Binding-site contacts:
Ligand atom O11 contacts residue GLU128 of chain 1.E at 2.5 Å (salt-bridge).
Ligand atom O1B contacts residue GLN220 of chain 1.E at 2.5 Å (h-bond).
Ligand atom O11 contacts residue GLY127 of chain 1.E at 3.2 Å.
Ligand atom O1A contacts residue SER130 of chain 1.E at 2.8 Å (h-bond).
Ligand atom C10 contacts residue GLU128 of chain 1.E at 3.7 Å.
Ligand atom O10 contacts residue ARG187 of chain 1.E at 3.5 Å (salt-bridge).
Ligand atom C3 contacts residue GLN220 of chain 1.E at 3.5 Å.
Ligand atom C7 contacts residue GLU184 of chain 1.E at 3.7 Å.
Ligand atom C6 contacts residue GLY219 of chain 1.E at 3.3 Å.
Ligand atom C4 contacts residue GLN220 of chain 1.E at 3.3 Å.
Ligand atom O7 contacts residue GLU184 of chain 1.E at 2.7 Å (salt-bridge).
Ligand atom O8 contacts residue THR129 of chain 1.E at 3.9 Å.
Ligand atom C11 contacts residue GLY127 of chain 1.E at 3.9 Å.
Ligand atom N5 contacts residue GLU128 of chain 1.E at 2.8 Å (salt-bridge).
Ligand atom C1 contacts residue THR129 of chain 1.E at 3.7 Å.
Ligand atom C1 contacts residue GLN220 of chain 1.E at 3.4 Å.
Ligand atom C9 contacts residue GLU184 of chain 1.E at 3.4 Å.
Ligand atom O1A contacts residue THR129 of chain 1.E at 3.7 Å.
Ligand atom O6 contacts residue GLY219 of chain 1.E at 3.0 Å (h-bond).
Ligand atom O1B contacts residue THR129 of chain 1.E at 2.7 Å (h-bond).
Ligand atom C11 contacts residue GLU128 of chain 1.E at 3.7 Å.
Ligand atom C11 contacts residue LEU147 of chain 1.E at 3.5 Å (hydrophobic).
Ligand atom O8 contacts residue GLN220 of chain 1.E at 3.4 Å.
Ligand atom O4 contacts residue SER130 of chain 1.E at 3.9 Å.
Ligand atom O8 contacts residue TYR91 of chain 1.E at 3.2 Å.
Ligand atom C5 contacts residue GLY219 of chain 1.E at 3.3 Å.
Ligand atom O1B contacts residue SER130 of chain 1.E at 3.6 Å (h-bond).
Ligand atom O7 contacts residue ARG187 of chain 1.E at 3.5 Å (salt-bridge).
Ligand atom C1 contacts residue SER130 of chain 1.E at 3.6 Å.
Ligand atom O9 contacts residue GLU184 of chain 1.E at 2.8 Å (salt-bridge).
Ligand atom C5 contacts residue GLU128 of chain 1.E at 3.6 Å.
Ligand atom C4 contacts residue GLU128 of chain 1.E at 3.6 Å.
Ligand atom O10 contacts residue LEU188 of chain 1.E at 3.3 Å.
Ligand atom C9 contacts residue HIS177 of chain 1.E at 3.8 Å.
Ligand atom C5 contacts residue GLN220 of chain 1.E at 3.5 Å.
Ligand atom O9 contacts residue HIS177 of chain 1.E at 3.7 Å.
Ligand atom C4 contacts residue SER130 of chain 1.E at 3.7 Å.
Ligand atom C9 contacts residue TYR91 of chain 1.E at 3.3 Å (hydrophobic).
Ligand atom O9 contacts residue TYR91 of chain 1.E at 2.5 Å (h-bond).
Ligand atom C8 contacts residue GLU184 of chain 1.E at 3.4 Å.

Sequence of chain 1.E:
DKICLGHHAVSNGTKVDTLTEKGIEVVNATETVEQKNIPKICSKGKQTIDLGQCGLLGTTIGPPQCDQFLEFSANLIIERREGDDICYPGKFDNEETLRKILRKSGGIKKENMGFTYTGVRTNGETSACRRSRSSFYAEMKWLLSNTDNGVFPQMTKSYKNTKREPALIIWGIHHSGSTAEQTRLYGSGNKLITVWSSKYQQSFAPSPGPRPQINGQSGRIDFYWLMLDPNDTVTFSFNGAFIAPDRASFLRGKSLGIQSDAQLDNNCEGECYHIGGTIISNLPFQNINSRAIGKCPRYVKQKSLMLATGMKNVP

A protein and the small-molecule ligand that binds it are described below.
Small molecule (SMILES): O=C(CO)N[C@H]1[C@H]([C@H](O)[C@H](O)CO)O[C@@](O[C@@H]2[C@@H](O)[C@H](O)O[C@H](CO)[C@@H]2O)(C(=O)O)C[C@@H]1O